Binding-site contacts:
Ligand atom C8 contacts residue LEU46 of chain 1.E at 3.9 Å (hydrophobic).
Ligand atom C4 contacts residue ASN53 of chain 1.E at 4.4 Å.
Ligand atom C7 contacts residue ASN53 of chain 1.E at 3.6 Å.
Ligand atom O7 contacts residue LEU46 of chain 1.E at 4.4 Å.
Ligand atom C7 contacts residue LEU46 of chain 1.E at 4.3 Å (hydrophobic).
Ligand atom N2 contacts residue ASN53 of chain 1.E at 2.8 Å (h-bond).
Ligand atom O7 contacts residue ASN53 of chain 1.E at 3.9 Å.
Ligand atom C1 contacts residue ASN53 of chain 1.E at 1.5 Å.
Ligand atom C2 contacts residue ASN53 of chain 1.E at 2.5 Å.
Ligand atom O5 contacts residue ASN53 of chain 1.E at 2.5 Å (h-bond).
Ligand atom C5 contacts residue ASN53 of chain 1.E at 3.7 Å.
Ligand atom C3 contacts residue ASN53 of chain 1.E at 3.9 Å.

Sequence of chain 1.E:
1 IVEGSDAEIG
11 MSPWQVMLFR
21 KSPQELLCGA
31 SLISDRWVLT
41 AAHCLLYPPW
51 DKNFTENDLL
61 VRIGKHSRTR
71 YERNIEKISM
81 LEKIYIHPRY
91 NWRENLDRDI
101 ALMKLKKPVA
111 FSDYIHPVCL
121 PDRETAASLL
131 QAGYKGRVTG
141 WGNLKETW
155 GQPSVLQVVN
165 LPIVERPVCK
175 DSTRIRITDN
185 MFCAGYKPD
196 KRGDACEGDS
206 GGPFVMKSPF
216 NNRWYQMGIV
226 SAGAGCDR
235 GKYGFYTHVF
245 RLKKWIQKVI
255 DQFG

The small molecule below binds the protein below.
Small molecule (SMILES): CC(=O)N[C@@H]1[C@@H](O)[C@H](O)[C@@H](CO)O[C@H]1O